Binding-site contacts:
Ligand atom C5 contacts residue HIS400 of chain 1.A at 3.7 Å.
Ligand atom O4 contacts residue HIS400 of chain 1.A at 2.8 Å (h-bond).
Ligand atom C6 contacts residue VAL349 of chain 1.A at 3.4 Å (hydrophobic).
Ligand atom C4 contacts residue TYR264 of chain 1.A at 3.4 Å (hydrophobic).
Ligand atom O4 contacts residue PHE399 of chain 1.A at 3.7 Å.
Ligand atom O6 contacts residue TRP413 of chain 1.A at 3.4 Å.
Ligand atom O8 contacts residue ARG423 of chain 1.A at 3.7 Å.
Ligand atom O4 contacts residue TYR264 of chain 1.A at 3.5 Å.
Ligand atom O4 contacts residue ARG423 of chain 1.A at 3.1 Å (salt-bridge).
Ligand atom N5 contacts residue TYR264 of chain 1.A at 2.8 Å (h-bond).
Ligand atom C5 contacts residue TRP413 of chain 1.A at 3.4 Å (hydrophobic).
Ligand atom O1B contacts residue TRP413 of chain 1.A at 3.1 Å (h-bond).
Ligand atom O9 contacts residue TYR264 of chain 1.A at 3.0 Å (h-bond).
Ligand atom C4 contacts residue GLU350 of chain 1.A at 3.2 Å.
Ligand atom O9 contacts residue ARG423 of chain 1.A at 3.8 Å.
Ligand atom C6 contacts residue GLU350 of chain 1.A at 3.5 Å.
Ligand atom C6 contacts residue TYR264 of chain 1.A at 3.5 Å (hydrophobic).
Ligand atom C4 contacts residue HIS400 of chain 1.A at 3.7 Å.
Ligand atom O9 contacts residue SER422 of chain 1.A at 3.2 Å (h-bond).
Ligand atom C5 contacts residue TRP413 of chain 1.A at 3.6 Å (hydrophobic).
Ligand atom C4 contacts residue TYR414 of chain 1.A at 3.7 Å (hydrophobic).
Ligand atom O3 contacts residue HIS400 of chain 1.A at 3.5 Å.
Ligand atom O6 contacts residue SER411 of chain 1.A at 2.7 Å (h-bond).
Ligand atom C4 contacts residue PHE399 of chain 1.A at 3.5 Å (hydrophobic).
Ligand atom C5 contacts residue TYR264 of chain 1.A at 3.5 Å (hydrophobic).
Ligand atom O6 contacts residue GLU350 of chain 1.A at 2.7 Å (salt-bridge).
Ligand atom C3 contacts residue PHE399 of chain 1.A at 3.6 Å (hydrophobic).
Ligand atom C6 contacts residue SER411 of chain 1.A at 3.7 Å.
Ligand atom C11 contacts residue TYR264 of chain 1.A at 3.8 Å (hydrophobic).
Ligand atom C9 contacts residue TYR264 of chain 1.A at 3.0 Å (hydrophobic).
Ligand atom O10 contacts residue ARG423 of chain 1.A at 3.8 Å.
Ligand atom C6 contacts residue HIS400 of chain 1.A at 3.7 Å.
Ligand atom O4 contacts residue GLU350 of chain 1.A at 2.6 Å (salt-bridge).
Ligand atom O5 contacts residue GLU350 of chain 1.A at 3.3 Å (salt-bridge).
Ligand atom O4 contacts residue PHE399 of chain 1.A at 2.6 Å (h-bond).
Ligand atom C1 contacts residue HIS400 of chain 1.A at 3.8 Å.
Ligand atom O4 contacts residue HIS400 of chain 1.A at 3.3 Å.
Ligand atom O5 contacts residue HIS400 of chain 1.A at 2.9 Å (h-bond).
Ligand atom C10 contacts residue TYR264 of chain 1.A at 3.8 Å (hydrophobic).
Ligand atom O1B contacts residue TYR414 of chain 1.A at 3.6 Å (h-bond).

Sequence of chain 1.A:
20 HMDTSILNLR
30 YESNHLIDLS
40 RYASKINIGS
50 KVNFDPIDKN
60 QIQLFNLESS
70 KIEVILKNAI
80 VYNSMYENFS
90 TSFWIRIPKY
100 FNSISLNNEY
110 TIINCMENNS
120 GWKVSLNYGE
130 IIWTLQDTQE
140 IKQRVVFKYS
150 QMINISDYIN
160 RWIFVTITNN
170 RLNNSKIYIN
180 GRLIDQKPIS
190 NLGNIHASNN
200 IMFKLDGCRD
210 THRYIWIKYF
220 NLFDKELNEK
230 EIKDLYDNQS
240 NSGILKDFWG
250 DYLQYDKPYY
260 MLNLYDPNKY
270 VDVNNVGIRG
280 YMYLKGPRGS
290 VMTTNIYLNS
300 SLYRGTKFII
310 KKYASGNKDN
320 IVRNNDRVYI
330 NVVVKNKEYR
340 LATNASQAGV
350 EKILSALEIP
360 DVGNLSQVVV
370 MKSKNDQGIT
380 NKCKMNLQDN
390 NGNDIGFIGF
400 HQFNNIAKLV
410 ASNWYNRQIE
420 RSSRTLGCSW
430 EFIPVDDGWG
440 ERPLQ

This protein binds this small molecule.
Small molecule (SMILES): CC(=O)N[C@H]1[C@H](O[C@@H]2[C@H](O[C@]3(C(=O)O)C[C@H](O)[C@@H](NC(C)=O)[C@H]([C@H](O)[C@H](O)CO)O3)[C@@H](O)[C@H](O[C@H]3[C@H](O)[C@@H](O)[C@H](O)O[C@@H]3CO)O[C@@H]2CO)O[C@H](CO)[C@H](O)[C@@H]1O[C@@H]1O[C@H](CO)[C@H](O)[C@H](O[C@]2(C(=O)O)C[C@H](O)[C@@H](NC(C)=O)[C@H]([C@H](O)[C@H](O)CO)O2)[C@H]1O